Binding-site contacts:
Ligand atom N1 contacts residue PHE447 of chain 1.A at 3.7 Å.
Ligand atom O4 contacts residue ARG179 of chain 1.A at 3.5 Å (salt-bridge).
Ligand atom O2 contacts residue CYS120 of chain 1.A at 3.7 Å.
Ligand atom F1 contacts residue PHE97 of chain 1.A at 3.4 Å.
Ligand atom O4 contacts residue PRO193 of chain 1.A at 3.2 Å.
Ligand atom C14 contacts residue HIS117 of chain 1.A at 3.4 Å.
Ligand atom C15 contacts residue ILE443 of chain 1.A at 3.6 Å (hydrophobic).
Ligand atom C13 contacts residue ALA446 of chain 1.A at 3.6 Å (hydrophobic).
Ligand atom O3 contacts residue CYS191 of chain 1.A at 3.2 Å (h-bond).
Ligand atom C11 contacts residue CYS120 of chain 1.A at 3.2 Å (hydrophobic).
Ligand atom C4 contacts residue HIS117 of chain 1.A at 3.3 Å.
Ligand atom C12 contacts residue VAL90 of chain 1.A at 3.4 Å (hydrophobic).
Ligand atom O1 contacts residue ILE443 of chain 1.A at 3.5 Å.
Ligand atom C7 contacts residue TYR409 of chain 1.A at 3.2 Å (hydrophobic).
Ligand atom O5 contacts residue ARG179 of chain 1.A at 2.8 Å (salt-bridge).
Ligand atom O4 contacts residue CYS191 of chain 1.A at 3.4 Å (h-bond).
Ligand atom S1 contacts residue ARG179 of chain 1.A at 3.6 Å.
Ligand atom C26 contacts residue ASN440 of chain 1.A at 3.7 Å.
Ligand atom O3 contacts residue ARG179 of chain 1.A at 3.0 Å (salt-bridge).
Ligand atom O3 contacts residue HIS117 of chain 1.A at 3.2 Å (h-bond).
Ligand atom C14 contacts residue ILE443 of chain 1.A at 3.5 Å (hydrophobic).
Ligand atom F1 contacts residue LEU101 of chain 1.A at 3.3 Å.
Ligand atom C3 contacts residue HIS117 of chain 1.A at 3.3 Å.
Ligand atom O4 contacts residue PHE192 of chain 1.A at 3.8 Å.
Ligand atom O2 contacts residue HIS117 of chain 1.A at 2.9 Å (h-bond).
Ligand atom C6 contacts residue TYR409 of chain 1.A at 3.6 Å (hydrophobic).
Ligand atom C13 contacts residue PHE447 of chain 1.A at 3.5 Å (hydrophobic).
Ligand atom O1 contacts residue ARG179 of chain 1.A at 3.5 Å (salt-bridge).
Ligand atom C24 contacts residue ILE443 of chain 1.A at 3.6 Å (hydrophobic).
Ligand atom C15 contacts residue HIS117 of chain 1.A at 3.4 Å.
Ligand atom C10 contacts residue TRP406 of chain 1.A at 3.4 Å (hydrophobic).
Ligand atom C1 contacts residue HIS117 of chain 1.A at 3.4 Å.
Ligand atom C11 contacts residue TRP406 of chain 1.A at 3.4 Å (hydrophobic).
Ligand atom C8 contacts residue TYR409 of chain 1.A at 3.4 Å (hydrophobic).
Ligand atom C4 contacts residue PHE97 of chain 1.A at 3.7 Å (hydrophobic).
Ligand atom N1 contacts residue ALA446 of chain 1.A at 3.6 Å.
Ligand atom C2 contacts residue HIS117 of chain 1.A at 3.3 Å.
Ligand atom O5 contacts residue PRO193 of chain 1.A at 3.6 Å.
Ligand atom C5 contacts residue HIS117 of chain 1.A at 3.7 Å.
Ligand atom C24 contacts residue ASN440 of chain 1.A at 3.2 Å.

The protein below binds the small molecule below.
Small molecule (SMILES): CC(C)(C)S(=O)(=O)NC(=O)c1ccc(F)cc1-c1ccc2c(c1)OC[C@H](Cc1ccccn1)[C@H]2O

Sequence of chain 1.A:
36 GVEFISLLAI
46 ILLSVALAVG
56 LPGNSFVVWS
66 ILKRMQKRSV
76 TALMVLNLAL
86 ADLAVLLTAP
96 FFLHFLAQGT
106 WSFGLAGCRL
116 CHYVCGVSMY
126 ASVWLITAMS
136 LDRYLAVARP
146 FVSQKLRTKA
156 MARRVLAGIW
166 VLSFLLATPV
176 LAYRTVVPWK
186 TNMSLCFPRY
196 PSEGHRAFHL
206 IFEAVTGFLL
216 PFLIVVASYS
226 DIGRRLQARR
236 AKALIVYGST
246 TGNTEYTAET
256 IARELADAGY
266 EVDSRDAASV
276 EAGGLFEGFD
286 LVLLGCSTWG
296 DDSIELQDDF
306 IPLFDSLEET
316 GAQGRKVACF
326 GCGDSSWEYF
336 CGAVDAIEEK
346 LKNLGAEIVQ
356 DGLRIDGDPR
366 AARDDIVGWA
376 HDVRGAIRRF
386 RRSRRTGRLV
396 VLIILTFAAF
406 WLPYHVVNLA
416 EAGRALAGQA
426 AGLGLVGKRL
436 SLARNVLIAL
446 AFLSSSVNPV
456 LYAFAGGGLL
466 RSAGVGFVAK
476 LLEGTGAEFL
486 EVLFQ